Binding-site contacts:
Ligand atom C83 contacts residue MET95 of chain 1.A at 3.4 Å (hydrophobic).
Ligand atom C37 contacts residue LYS52 of chain 1.B at 2.9 Å.
Ligand atom N6 contacts residue ARG61 of chain 1.B at 2.8 Å (salt-bridge).
Ligand atom O55 contacts residue CYS99 of chain 1.A at 3.0 Å (h-bond).
Ligand atom C35 contacts residue LEU60 of chain 1.B at 3.4 Å (hydrophobic).
Ligand atom O16 contacts residue LEU60 of chain 1.B at 3.5 Å.
Ligand atom N85 contacts residue ALA46 of chain 1.A at 3.5 Å.
Ligand atom C36 contacts residue LYS52 of chain 1.B at 3.5 Å.
Ligand atom C54 contacts residue CYS99 of chain 1.A at 3.4 Å (hydrophobic).
Ligand atom C18 contacts residue TRP76 of chain 1.B at 3.6 Å (hydrophobic).
Ligand atom N86 contacts residue GLU72 of chain 1.B at 3.6 Å (salt-bridge).
Ligand atom N67 contacts residue VAL34 of chain 1.A at 3.5 Å.
Ligand atom C4 contacts residue ARG61 of chain 1.B at 3.5 Å.
Ligand atom C2 contacts residue ARG61 of chain 1.B at 3.3 Å.
Ligand atom C79 contacts residue LEU160 of chain 1.A at 3.5 Å (hydrophobic).
Ligand atom C52 contacts residue CYS99 of chain 1.A at 1.8 Å (hydrophobic).
Ligand atom N86 contacts residue ASP67 of chain 1.B at 2.8 Å (salt-bridge).
Ligand atom N84 contacts residue LEU26 of chain 1.A at 3.5 Å.
Ligand atom N85 contacts residue LEU146 of chain 1.A at 3.6 Å.
Ligand atom N26 contacts residue GLY59 of chain 1.B at 2.8 Å (h-bond).
Ligand atom C1 contacts residue ARG61 of chain 1.B at 3.4 Å.
Ligand atom N38 contacts residue PHE177 of chain 1.A at 3.5 Å.
Ligand atom C51 contacts residue CYS99 of chain 1.A at 2.8 Å (hydrophobic).
Ligand atom C46 contacts residue THR28 of chain 1.A at 3.5 Å.
Ligand atom N85 contacts residue GLU93 of chain 1.A at 3.0 Å (salt-bridge).
Ligand atom O16 contacts residue ARG61 of chain 1.B at 3.1 Å (salt-bridge).
Ligand atom C34 contacts residue ARG61 of chain 1.B at 3.5 Å.
Ligand atom C70 contacts residue THR92 of chain 1.A at 3.4 Å.
Ligand atom C65 contacts residue LEU146 of chain 1.A at 3.6 Å (hydrophobic).
Ligand atom O40 contacts residue GLN30 of chain 1.A at 3.4 Å (h-bond).
Ligand atom C34 contacts residue LEU60 of chain 1.B at 3.5 Å (hydrophobic).
Ligand atom C34 contacts residue GLY59 of chain 1.B at 3.4 Å.
Ligand atom O55 contacts residue GLY98 of chain 1.A at 3.5 Å.
Ligand atom C87 contacts residue ASP67 of chain 1.B at 3.3 Å.
Ligand atom N82 contacts residue MET95 of chain 1.A at 2.8 Å (h-bond).
Ligand atom C53 contacts residue CYS99 of chain 1.A at 2.8 Å (hydrophobic).
Ligand atom C53 contacts residue ASN102 of chain 1.A at 3.4 Å.
Ligand atom C52 contacts residue ASN102 of chain 1.A at 3.6 Å.
Ligand atom C72 contacts residue ASP157 of chain 1.A at 3.4 Å.
Ligand atom C78 contacts residue ASP157 of chain 1.A at 3.6 Å.

Sequence of chain 1.B:
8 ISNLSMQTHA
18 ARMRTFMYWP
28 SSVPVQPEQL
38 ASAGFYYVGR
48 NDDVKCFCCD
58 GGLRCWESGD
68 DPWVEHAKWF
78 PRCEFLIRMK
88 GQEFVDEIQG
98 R

Sequence of chain 1.A:
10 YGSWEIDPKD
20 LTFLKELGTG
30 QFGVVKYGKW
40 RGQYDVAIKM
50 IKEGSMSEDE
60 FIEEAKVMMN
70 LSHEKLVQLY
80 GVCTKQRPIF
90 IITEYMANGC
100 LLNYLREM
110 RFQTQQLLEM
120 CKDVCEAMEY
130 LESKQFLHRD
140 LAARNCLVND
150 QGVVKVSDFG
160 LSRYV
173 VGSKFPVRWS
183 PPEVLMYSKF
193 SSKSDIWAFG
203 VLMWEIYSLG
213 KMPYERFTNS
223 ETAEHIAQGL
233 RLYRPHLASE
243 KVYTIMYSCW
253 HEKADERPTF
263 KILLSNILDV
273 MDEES

A protein and the small-molecule ligand that binds it are described below.
Small molecule (SMILES): CN[C@@H](C)C(=O)N[C@H](C(=O)N1C[C@@H](NC(=O)COCCN2CCN(CCCC(=O)N3CCC[C@@H](n4nc(-c5ccc(Oc6ccccc6)cc5)c5c(N)ncnc54)C3)CC2)C[C@H]1C(=O)N[C@@H]1CCCc2ccccc21)C1CCCCC1